Binding-site contacts:
Ligand atom C5 contacts residue PHE183 of chain 1.A at 3.9 Å (hydrophobic).
Ligand atom C1 contacts residue SER96 of chain 1.A at 3.5 Å.
Ligand atom C6 contacts residue ALA249 of chain 1.A at 3.4 Å (hydrophobic).
Ligand atom C7 contacts residue ALA249 of chain 1.A at 3.7 Å (hydrophobic).
Ligand atom C2 contacts residue ALA249 of chain 1.A at 3.9 Å (hydrophobic).
Ligand atom O2 contacts residue SER245 of chain 1.A at 2.7 Å (h-bond).
Ligand atom O2 contacts residue ILE98 of chain 1.A at 3.8 Å.
Ligand atom O3 contacts residue GLU253 of chain 1.A at 4.1 Å.
Ligand atom O1 contacts residue ARG93 of chain 1.A at 2.9 Å (salt-bridge).
Ligand atom C3 contacts residue ARG93 of chain 1.A at 4.0 Å.
Ligand atom C8 contacts residue PHE299 of chain 1.A at 3.4 Å (hydrophobic).
Ligand atom C2 contacts residue LEU99 of chain 1.A at 3.8 Å (hydrophobic).
Ligand atom O1 contacts residue SER96 of chain 1.A at 3.8 Å.
Ligand atom C5 contacts residue LEU99 of chain 1.A at 4.1 Å (hydrophobic).
Ligand atom C1 contacts residue LEU99 of chain 1.A at 4.0 Å (hydrophobic).
Ligand atom C1 contacts residue ARG93 of chain 1.A at 3.9 Å.
Ligand atom O2 contacts residue HEM1 of chain 1.C at 4.3 Å.
Ligand atom O2 contacts residue SER96 of chain 1.A at 2.6 Å (h-bond).
Ligand atom O3 contacts residue PHE299 of chain 1.A at 3.9 Å.
Ligand atom C3 contacts residue SER248 of chain 1.A at 3.8 Å.
Ligand atom C3 contacts residue LEU99 of chain 1.A at 3.9 Å (hydrophobic).
Ligand atom C7 contacts residue HEM1 of chain 1.C at 3.6 Å.
Ligand atom C8 contacts residue HEM1 of chain 1.C at 3.4 Å.
Ligand atom C4 contacts residue LEU99 of chain 1.A at 4.1 Å (hydrophobic).
Ligand atom O3 contacts residue ALA249 of chain 1.A at 3.9 Å.
Ligand atom C1 contacts residue SER245 of chain 1.A at 3.4 Å.
Ligand atom C6 contacts residue LEU99 of chain 1.A at 3.6 Å (hydrophobic).
Ligand atom O2 contacts residue LEU99 of chain 1.A at 3.6 Å.
Ligand atom C4 contacts residue ALA249 of chain 1.A at 3.6 Å (hydrophobic).
Ligand atom C6 contacts residue HEM1 of chain 1.C at 3.4 Å.
Ligand atom C3 contacts residue ALA249 of chain 1.A at 3.9 Å (hydrophobic).
Ligand atom C8 contacts residue PHE183 of chain 1.A at 4.2 Å (hydrophobic).
Ligand atom C4 contacts residue PHE186 of chain 1.A at 4.2 Å (hydrophobic).
Ligand atom O3 contacts residue PHE183 of chain 1.A at 3.1 Å.
Ligand atom O1 contacts residue SER248 of chain 1.A at 3.6 Å (h-bond).
Ligand atom C8 contacts residue LEU99 of chain 1.A at 4.2 Å (hydrophobic).
Ligand atom C4 contacts residue PHE183 of chain 1.A at 3.8 Å (hydrophobic).
Ligand atom C5 contacts residue ALA249 of chain 1.A at 3.4 Å (hydrophobic).
Ligand atom C7 contacts residue LEU99 of chain 1.A at 3.6 Å (hydrophobic).
Ligand atom O1 contacts residue SER245 of chain 1.A at 3.5 Å.

This small molecule binds to this protein.
Small molecule (SMILES): COc1ccc(C(=O)O)cc1

Sequence of chain 1.A:
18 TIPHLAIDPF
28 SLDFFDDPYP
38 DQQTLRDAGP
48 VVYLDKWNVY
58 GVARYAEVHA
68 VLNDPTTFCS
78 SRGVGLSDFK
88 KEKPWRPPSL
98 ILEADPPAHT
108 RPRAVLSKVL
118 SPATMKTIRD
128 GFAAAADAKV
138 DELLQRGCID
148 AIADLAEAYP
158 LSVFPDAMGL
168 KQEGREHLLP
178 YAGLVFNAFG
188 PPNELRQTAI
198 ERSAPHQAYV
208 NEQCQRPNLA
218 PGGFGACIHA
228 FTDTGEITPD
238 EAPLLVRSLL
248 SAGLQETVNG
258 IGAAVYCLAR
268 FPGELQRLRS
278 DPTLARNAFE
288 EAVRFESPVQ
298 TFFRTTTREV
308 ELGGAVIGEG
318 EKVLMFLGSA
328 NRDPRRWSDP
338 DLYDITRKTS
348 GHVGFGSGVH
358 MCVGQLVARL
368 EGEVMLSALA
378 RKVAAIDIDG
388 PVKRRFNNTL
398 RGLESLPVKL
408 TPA